Binding-site contacts:
Ligand atom C3 contacts residue ASN61 of chain 1.D at 3.8 Å.
Ligand atom C2 contacts residue ASN61 of chain 1.D at 2.4 Å.
Ligand atom O7 contacts residue ASN61 of chain 1.D at 4.4 Å.
Ligand atom N2 contacts residue ASN61 of chain 1.D at 2.9 Å (h-bond).
Ligand atom C7 contacts residue ASN61 of chain 1.D at 3.9 Å.
Ligand atom C2 contacts residue TYR28 of chain 1.D at 4.4 Å (hydrophobic).
Ligand atom C5 contacts residue ASN61 of chain 1.D at 3.6 Å.
Ligand atom C1 contacts residue TYR28 of chain 1.D at 3.4 Å (hydrophobic).
Ligand atom O5 contacts residue ASN61 of chain 1.D at 2.4 Å (h-bond).
Ligand atom C3 contacts residue TYR28 of chain 1.D at 4.3 Å (hydrophobic).
Ligand atom C4 contacts residue ASN61 of chain 1.D at 4.2 Å.
Ligand atom C6 contacts residue TYR28 of chain 1.D at 4.0 Å (hydrophobic).
Ligand atom C4 contacts residue TYR28 of chain 1.D at 4.5 Å (hydrophobic).
Ligand atom O6 contacts residue TYR28 of chain 1.D at 3.8 Å.
Ligand atom O5 contacts residue TYR28 of chain 1.D at 3.7 Å.
Ligand atom C8 contacts residue ASN61 of chain 1.D at 4.5 Å.
Ligand atom C5 contacts residue TYR28 of chain 1.D at 3.5 Å (hydrophobic).
Ligand atom C1 contacts residue ASN61 of chain 1.D at 1.4 Å.

Sequence of chain 1.D:
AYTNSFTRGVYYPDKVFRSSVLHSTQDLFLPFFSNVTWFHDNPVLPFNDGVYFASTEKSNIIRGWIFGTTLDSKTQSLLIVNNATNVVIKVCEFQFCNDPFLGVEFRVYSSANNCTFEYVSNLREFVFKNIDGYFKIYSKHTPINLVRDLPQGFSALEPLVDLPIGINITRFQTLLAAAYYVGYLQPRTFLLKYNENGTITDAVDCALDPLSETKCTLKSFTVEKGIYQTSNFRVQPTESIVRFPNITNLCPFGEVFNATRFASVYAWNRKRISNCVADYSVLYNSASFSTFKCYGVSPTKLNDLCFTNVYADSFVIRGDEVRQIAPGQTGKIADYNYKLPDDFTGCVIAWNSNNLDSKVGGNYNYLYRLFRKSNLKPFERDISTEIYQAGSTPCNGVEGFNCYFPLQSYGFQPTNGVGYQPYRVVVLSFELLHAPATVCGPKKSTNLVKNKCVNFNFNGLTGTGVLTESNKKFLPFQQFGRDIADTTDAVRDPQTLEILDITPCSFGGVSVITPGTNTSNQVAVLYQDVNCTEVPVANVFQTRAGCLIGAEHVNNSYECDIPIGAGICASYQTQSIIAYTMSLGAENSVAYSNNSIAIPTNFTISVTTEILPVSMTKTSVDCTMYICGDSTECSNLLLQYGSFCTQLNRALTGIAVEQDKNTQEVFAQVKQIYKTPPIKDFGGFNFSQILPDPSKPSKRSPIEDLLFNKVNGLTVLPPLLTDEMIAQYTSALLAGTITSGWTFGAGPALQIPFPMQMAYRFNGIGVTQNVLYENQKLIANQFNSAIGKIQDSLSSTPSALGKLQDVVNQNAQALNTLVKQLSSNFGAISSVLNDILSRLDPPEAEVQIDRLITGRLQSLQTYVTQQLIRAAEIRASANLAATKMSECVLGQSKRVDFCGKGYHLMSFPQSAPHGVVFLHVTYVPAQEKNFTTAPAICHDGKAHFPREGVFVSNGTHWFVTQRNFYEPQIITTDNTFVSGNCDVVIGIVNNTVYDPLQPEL

This small molecule binds to this protein.
Small molecule (SMILES): CC(=O)N[C@@H]1[C@@H](O)[C@H](O)[C@@H](CO)O[C@H]1O